Binding-site contacts:
Ligand atom OD contacts residue CYS30 of chain 1.A at 3.6 Å (h-bond).
Ligand atom CA contacts residue SER188 of chain 1.A at 2.7 Å.
Ligand atom CB contacts residue GLN185 of chain 1.A at 4.0 Å.
Ligand atom S contacts residue SER188 of chain 1.A at 3.9 Å.
Ligand atom CF contacts residue HIS45 of chain 1.A at 4.0 Å.
Ligand atom CA contacts residue SER207 of chain 1.A at 3.7 Å.
Ligand atom CK contacts residue SER188 of chain 1.A at 3.4 Å.
Ligand atom N contacts residue HIS45 of chain 1.A at 4.1 Å.
Ligand atom CG2 contacts residue HIS45 of chain 1.A at 3.7 Å.
Ligand atom CC contacts residue GLN185 of chain 1.A at 3.6 Å.
Ligand atom CB contacts residue SER188 of chain 1.A at 3.5 Å.
Ligand atom CA contacts residue PHE208 of chain 1.A at 4.1 Å (hydrophobic).
Ligand atom CE contacts residue VAL209 of chain 1.A at 3.8 Å (hydrophobic).
Ligand atom CD contacts residue SER188 of chain 1.A at 3.8 Å.
Ligand atom OA contacts residue VAL209 of chain 1.A at 3.2 Å (h-bond).
Ligand atom CD contacts residue VAL209 of chain 1.A at 3.9 Å (hydrophobic).
Ligand atom CH2 contacts residue HIS45 of chain 1.A at 3.9 Å.
Ligand atom CE contacts residue SER188 of chain 1.A at 3.8 Å.
Ligand atom CE contacts residue THR206 of chain 1.A at 3.7 Å.
Ligand atom N contacts residue SER188 of chain 1.A at 2.7 Å (h-bond).
Ligand atom O contacts residue GLY186 of chain 1.A at 3.0 Å (h-bond).
Ligand atom OD contacts residue THR29 of chain 1.A at 3.9 Å.
Ligand atom O contacts residue ASP187 of chain 1.A at 3.7 Å.
Ligand atom C contacts residue SER207 of chain 1.A at 4.1 Å.
Ligand atom O contacts residue GLN185 of chain 1.A at 3.5 Å.
Ligand atom CD contacts residue CYS184 of chain 1.A at 3.7 Å (hydrophobic).
Ligand atom C contacts residue SER188 of chain 1.A at 1.5 Å.
Ligand atom O contacts residue CYS184 of chain 1.A at 3.6 Å (h-bond).
Ligand atom OC contacts residue GLN185 of chain 1.A at 3.4 Å.
Ligand atom CC contacts residue VAL209 of chain 1.A at 4.1 Å (hydrophobic).
Ligand atom OC contacts residue GLY186 of chain 1.A at 3.8 Å.
Ligand atom CE contacts residue CYS184 of chain 1.A at 3.6 Å (hydrophobic).
Ligand atom OA contacts residue SER207 of chain 1.A at 4.0 Å.
Ligand atom O contacts residue SER188 of chain 1.A at 2.2 Å (h-bond).
Ligand atom CK contacts residue HIS45 of chain 1.A at 4.1 Å.
Ligand atom CD contacts residue GLN185 of chain 1.A at 4.0 Å.
Ligand atom OA contacts residue PHE208 of chain 1.A at 3.3 Å.
Ligand atom OB contacts residue GLN185 of chain 1.A at 2.8 Å (h-bond).
Ligand atom OD contacts residue SER188 of chain 1.A at 3.9 Å.
Ligand atom OB contacts residue VAL209 of chain 1.A at 4.2 Å.

The protein below binds the small molecule below.
Small molecule (SMILES): CC[C@H](C=O)[C@@H](CNS(=O)(=O)c1ccc(C)cc1)C(=O)O

Sequence of chain 1.A:
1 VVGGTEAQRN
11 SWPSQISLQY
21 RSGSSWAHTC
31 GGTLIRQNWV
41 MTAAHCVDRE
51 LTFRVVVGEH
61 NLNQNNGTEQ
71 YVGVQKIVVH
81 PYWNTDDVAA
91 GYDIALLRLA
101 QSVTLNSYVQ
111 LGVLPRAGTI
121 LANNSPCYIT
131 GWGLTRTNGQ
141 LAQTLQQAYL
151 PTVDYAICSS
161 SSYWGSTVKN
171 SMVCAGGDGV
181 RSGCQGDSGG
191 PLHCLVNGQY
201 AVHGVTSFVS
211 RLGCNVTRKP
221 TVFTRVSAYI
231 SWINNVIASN